This protein binds this small molecule.
Small molecule (SMILES): Cc1cc(CCCCCOc2ccc(C3=N[C@@H](C)CO3)cc2)on1

Binding-site contacts:
Ligand atom C5A contacts residue PHE186 of chain 29.A at 3.7 Å (hydrophobic).
Ligand atom N3A contacts residue TYR152 of chain 29.A at 3.6 Å.
Ligand atom C1C contacts residue LEU106 of chain 29.A at 3.6 Å (hydrophobic).
Ligand atom C6B contacts residue TYR128 of chain 29.A at 3.4 Å (hydrophobic).
Ligand atom CM1 contacts residue PRO174 of chain 29.A at 3.8 Å (hydrophobic).
Ligand atom C2A contacts residue TYR152 of chain 29.A at 3.8 Å (hydrophobic).
Ligand atom C2C contacts residue TYR197 of chain 29.A at 3.8 Å (hydrophobic).
Ligand atom N3A contacts residue PRO174 of chain 29.A at 3.9 Å.
Ligand atom C6B contacts residue ILE104 of chain 29.A at 3.6 Å (hydrophobic).
Ligand atom C5C contacts residue VAL191 of chain 29.A at 3.7 Å (hydrophobic).
Ligand atom C3B contacts residue TYR152 of chain 29.A at 3.6 Å (hydrophobic).
Ligand atom C4 contacts residue LEU106 of chain 29.A at 3.6 Å (hydrophobic).
Ligand atom C4 contacts residue TYR197 of chain 29.A at 3.9 Å (hydrophobic).
Ligand atom N3A contacts residue ALA24 of chain 29.C at 3.9 Å.
Ligand atom O1 contacts residue ASN219 of chain 29.A at 3.9 Å.
Ligand atom C4 contacts residue PHE124 of chain 29.A at 3.9 Å (hydrophobic).
Ligand atom C6B contacts residue MET224 of chain 29.A at 3.6 Å (hydrophobic).
Ligand atom O1B contacts residue TYR128 of chain 29.A at 3.4 Å (h-bond).
Ligand atom C5B contacts residue PHE186 of chain 29.A at 3.9 Å (hydrophobic).
Ligand atom C5B contacts residue MET224 of chain 29.A at 3.2 Å (hydrophobic).
Ligand atom C1B contacts residue VAL188 of chain 29.A at 3.7 Å (hydrophobic).
Ligand atom C4C contacts residue VAL191 of chain 29.A at 3.3 Å (hydrophobic).
Ligand atom C3C contacts residue TYR128 of chain 29.A at 3.3 Å (hydrophobic).
Ligand atom C4C contacts residue TYR197 of chain 29.A at 4.0 Å (hydrophobic).
Ligand atom C3B contacts residue VAL188 of chain 29.A at 3.5 Å (hydrophobic).
Ligand atom C5 contacts residue LEU106 of chain 29.A at 3.8 Å (hydrophobic).
Ligand atom C1B contacts residue ILE104 of chain 29.A at 4.0 Å (hydrophobic).
Ligand atom C4A contacts residue PRO174 of chain 29.A at 3.4 Å (hydrophobic).
Ligand atom CM1 contacts residue LEU14 of chain 30.C at 3.3 Å (hydrophobic).
Ligand atom O1A contacts residue PHE186 of chain 29.A at 3.2 Å.
Ligand atom C5A contacts residue VAL176 of chain 29.A at 3.8 Å (hydrophobic).
Ligand atom C4B contacts residue PHE186 of chain 29.A at 3.9 Å (hydrophobic).
Ligand atom N2 contacts residue ASN219 of chain 29.A at 3.0 Å (h-bond).
Ligand atom C4B contacts residue TYR152 of chain 29.A at 4.0 Å (hydrophobic).
Ligand atom C3 contacts residue ASN219 of chain 29.A at 3.9 Å.
Ligand atom CM1 contacts residue SER175 of chain 29.A at 3.9 Å.
Ligand atom C2A contacts residue PHE186 of chain 29.A at 3.6 Å (hydrophobic).
Ligand atom C2B contacts residue VAL188 of chain 29.A at 3.3 Å (hydrophobic).
Ligand atom CM1 contacts residue VAL176 of chain 29.A at 3.4 Å (hydrophobic).
Ligand atom C1B contacts residue TYR128 of chain 29.A at 3.7 Å (hydrophobic).

Sequence of chain 29.C:
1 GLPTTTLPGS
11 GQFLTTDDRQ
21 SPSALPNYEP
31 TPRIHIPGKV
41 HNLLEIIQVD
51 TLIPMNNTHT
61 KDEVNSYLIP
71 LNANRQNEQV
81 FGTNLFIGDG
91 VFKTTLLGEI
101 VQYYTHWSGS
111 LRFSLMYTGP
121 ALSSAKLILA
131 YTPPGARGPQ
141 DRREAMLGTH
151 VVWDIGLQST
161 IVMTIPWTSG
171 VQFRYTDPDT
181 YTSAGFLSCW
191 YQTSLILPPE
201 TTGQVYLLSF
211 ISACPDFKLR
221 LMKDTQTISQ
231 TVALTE

Sequence of chain 29.A:
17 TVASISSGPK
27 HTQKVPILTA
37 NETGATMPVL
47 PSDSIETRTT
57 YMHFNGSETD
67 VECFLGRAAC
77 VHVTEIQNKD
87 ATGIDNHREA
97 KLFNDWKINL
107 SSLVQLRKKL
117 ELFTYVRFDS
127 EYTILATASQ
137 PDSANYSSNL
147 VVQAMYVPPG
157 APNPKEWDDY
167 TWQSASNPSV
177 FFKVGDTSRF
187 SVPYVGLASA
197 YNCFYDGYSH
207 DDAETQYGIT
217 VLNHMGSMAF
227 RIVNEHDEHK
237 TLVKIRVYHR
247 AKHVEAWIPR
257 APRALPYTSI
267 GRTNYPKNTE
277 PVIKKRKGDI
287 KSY

Sequence of chain 30.C:
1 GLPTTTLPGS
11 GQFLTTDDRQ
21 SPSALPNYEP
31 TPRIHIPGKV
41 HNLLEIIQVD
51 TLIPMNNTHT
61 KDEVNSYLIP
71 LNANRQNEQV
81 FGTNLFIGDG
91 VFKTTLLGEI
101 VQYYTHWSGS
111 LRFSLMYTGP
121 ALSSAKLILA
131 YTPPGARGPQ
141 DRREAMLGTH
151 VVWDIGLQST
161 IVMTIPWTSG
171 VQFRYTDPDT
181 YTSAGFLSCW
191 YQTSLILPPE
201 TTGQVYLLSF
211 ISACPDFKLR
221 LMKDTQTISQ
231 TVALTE